Sequence of chain 1.H:
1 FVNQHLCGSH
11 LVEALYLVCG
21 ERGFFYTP

Sequence of chain 1.G:
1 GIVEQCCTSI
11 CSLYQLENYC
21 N

Sequence of chain 1.B:
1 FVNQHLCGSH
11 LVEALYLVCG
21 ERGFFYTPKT

Binding-site contacts:
Ligand atom O1 contacts residue LEU16 of chain 1.G at 3.8 Å.
Ligand atom O1 contacts residue LEU17 of chain 1.B at 3.6 Å.
Ligand atom C5 contacts residue HIS5 of chain 1.J at 4.4 Å.
Ligand atom C6 contacts residue HIS5 of chain 1.J at 4.1 Å.
Ligand atom C5 contacts residue HIS10 of chain 1.H at 3.9 Å.
Ligand atom C4 contacts residue LEU11 of chain 1.H at 3.4 Å (hydrophobic).
Ligand atom C2 contacts residue ILE10 of chain 1.G at 4.5 Å (hydrophobic).
Ligand atom C3 contacts residue CYS6 of chain 1.G at 3.3 Å (hydrophobic).
Ligand atom C4 contacts residue CYS6 of chain 1.G at 3.2 Å (hydrophobic).
Ligand atom C1 contacts residue HIS5 of chain 1.J at 3.9 Å.
Ligand atom C3 contacts residue ILE10 of chain 1.G at 4.5 Å (hydrophobic).
Ligand atom C2 contacts residue LEU11 of chain 1.H at 3.8 Å (hydrophobic).
Ligand atom C6 contacts residue HIS10 of chain 1.H at 3.9 Å.
Ligand atom C1 contacts residue ALA14 of chain 1.H at 4.3 Å (hydrophobic).
Ligand atom C3 contacts residue LEU11 of chain 1.H at 3.5 Å (hydrophobic).
Ligand atom C4 contacts residue VAL2 of chain 1.J at 4.2 Å (hydrophobic).
Ligand atom O3 contacts residue SER9 of chain 1.G at 3.6 Å (h-bond).
Ligand atom C1 contacts residue LEU11 of chain 1.H at 4.0 Å (hydrophobic).
Ligand atom O3 contacts residue CYS11 of chain 1.G at 2.7 Å (h-bond).
Ligand atom O1 contacts residue ALA14 of chain 1.H at 3.4 Å.
Ligand atom C4 contacts residue CYS7 of chain 1.H at 3.9 Å (hydrophobic).
Ligand atom O3 contacts residue CYS6 of chain 1.G at 2.5 Å (h-bond).
Ligand atom C5 contacts residue LEU6 of chain 1.J at 4.2 Å (hydrophobic).
Ligand atom C2 contacts residue CYS11 of chain 1.G at 3.7 Å (hydrophobic).
Ligand atom C2 contacts residue LEU16 of chain 1.G at 4.3 Å (hydrophobic).
Ligand atom C3 contacts residue CYS11 of chain 1.G at 3.8 Å (hydrophobic).
Ligand atom C6 contacts residue LEU11 of chain 1.H at 3.9 Å (hydrophobic).
Ligand atom C1 contacts residue LEU16 of chain 1.G at 4.5 Å (hydrophobic).
Ligand atom C5 contacts residue CYS7 of chain 1.H at 4.1 Å (hydrophobic).
Ligand atom C2 contacts residue HIS5 of chain 1.J at 4.3 Å.
Ligand atom O1 contacts residue HIS5 of chain 1.J at 3.9 Å.
Ligand atom O3 contacts residue LEU11 of chain 1.H at 4.0 Å.
Ligand atom O3 contacts residue VAL2 of chain 1.J at 4.3 Å.
Ligand atom O3 contacts residue ILE10 of chain 1.G at 3.5 Å.
Ligand atom C5 contacts residue LEU11 of chain 1.H at 3.6 Å (hydrophobic).

Sequence of chain 1.J:
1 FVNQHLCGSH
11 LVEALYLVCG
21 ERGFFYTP

The small molecule below binds the protein below.
Small molecule (SMILES): Oc1cccc(O)c1